This protein binds this small molecule.
Small molecule (SMILES): CC(=O)N[C@@H]1[C@@H](O)[C@H](O)[C@@H](CO)O[C@H]1O

Binding-site contacts:
Ligand atom O7 contacts residue LEU427 of chain 1.A at 3.5 Å (h-bond).
Ligand atom O7 contacts residue ASN66 of chain 1.A at 3.2 Å (h-bond).
Ligand atom O7 contacts residue ASN428 of chain 1.A at 3.5 Å.
Ligand atom C2 contacts residue ASN428 of chain 1.A at 4.3 Å.
Ligand atom C5 contacts residue ASN66 of chain 1.A at 3.6 Å.
Ligand atom O6 contacts residue ALA425 of chain 1.A at 3.5 Å.
Ligand atom O4 contacts residue SO41 of chain 1.I at 4.0 Å.
Ligand atom C2 contacts residue SO41 of chain 1.I at 3.9 Å.
Ligand atom O5 contacts residue GLY429 of chain 1.A at 4.1 Å.
Ligand atom O5 contacts residue LEU427 of chain 1.A at 4.0 Å.
Ligand atom C3 contacts residue ASN66 of chain 1.A at 3.7 Å.
Ligand atom O6 contacts residue GLY429 of chain 1.A at 3.4 Å.
Ligand atom C7 contacts residue ASN66 of chain 1.A at 3.2 Å.
Ligand atom C5 contacts residue ALA426 of chain 1.A at 4.1 Å (hydrophobic).
Ligand atom C7 contacts residue SO41 of chain 1.I at 4.2 Å.
Ligand atom O7 contacts residue GLY429 of chain 1.A at 4.1 Å.
Ligand atom C2 contacts residue LEU427 of chain 1.A at 4.3 Å (hydrophobic).
Ligand atom C1 contacts residue SO41 of chain 1.I at 4.2 Å.
Ligand atom C3 contacts residue GLY429 of chain 1.A at 4.1 Å.
Ligand atom O5 contacts residue ASN66 of chain 1.A at 2.3 Å (h-bond).
Ligand atom C8 contacts residue SO41 of chain 1.I at 4.4 Å.
Ligand atom C2 contacts residue GLY429 of chain 1.A at 4.0 Å.
Ligand atom O6 contacts residue ALA426 of chain 1.A at 2.7 Å (h-bond).
Ligand atom C6 contacts residue ALA426 of chain 1.A at 3.6 Å (hydrophobic).
Ligand atom C6 contacts residue ALA425 of chain 1.A at 3.5 Å (hydrophobic).
Ligand atom O3 contacts residue SO41 of chain 1.I at 4.0 Å.
Ligand atom C4 contacts residue GLY429 of chain 1.A at 3.6 Å.
Ligand atom O5 contacts residue ALA426 of chain 1.A at 3.4 Å (h-bond).
Ligand atom C1 contacts residue ASN66 of chain 1.A at 1.4 Å.
Ligand atom C7 contacts residue LEU427 of chain 1.A at 4.4 Å (hydrophobic).
Ligand atom C4 contacts residue SO41 of chain 1.I at 4.3 Å.
Ligand atom C8 contacts residue ASN66 of chain 1.A at 4.4 Å.
Ligand atom C2 contacts residue ASN66 of chain 1.A at 2.4 Å.
Ligand atom C3 contacts residue SO41 of chain 1.I at 3.6 Å.
Ligand atom O3 contacts residue GLY429 of chain 1.A at 3.9 Å.
Ligand atom C4 contacts residue ASN66 of chain 1.A at 4.2 Å.
Ligand atom N2 contacts residue SO41 of chain 1.I at 3.2 Å (h-bond).
Ligand atom C1 contacts residue LEU427 of chain 1.A at 3.9 Å (hydrophobic).
Ligand atom C5 contacts residue GLY429 of chain 1.A at 4.3 Å.
Ligand atom N2 contacts residue ASN66 of chain 1.A at 2.9 Å (h-bond).

Sequence of chain 1.A:
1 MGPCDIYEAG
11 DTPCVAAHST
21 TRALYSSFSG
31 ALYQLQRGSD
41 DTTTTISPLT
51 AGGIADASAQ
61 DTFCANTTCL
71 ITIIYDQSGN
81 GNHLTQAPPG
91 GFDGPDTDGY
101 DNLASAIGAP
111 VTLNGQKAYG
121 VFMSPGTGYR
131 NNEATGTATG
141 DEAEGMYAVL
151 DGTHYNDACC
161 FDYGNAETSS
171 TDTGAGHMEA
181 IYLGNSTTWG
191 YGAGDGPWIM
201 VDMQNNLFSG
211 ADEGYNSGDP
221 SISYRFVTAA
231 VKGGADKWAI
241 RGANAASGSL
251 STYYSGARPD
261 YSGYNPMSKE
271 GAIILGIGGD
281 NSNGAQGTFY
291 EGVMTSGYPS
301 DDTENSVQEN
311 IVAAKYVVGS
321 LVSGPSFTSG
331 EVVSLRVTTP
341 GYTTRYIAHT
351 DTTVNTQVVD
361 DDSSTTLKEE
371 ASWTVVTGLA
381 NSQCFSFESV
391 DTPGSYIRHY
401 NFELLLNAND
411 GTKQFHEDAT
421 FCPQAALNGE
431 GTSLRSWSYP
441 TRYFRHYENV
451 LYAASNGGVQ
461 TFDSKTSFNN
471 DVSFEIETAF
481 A